Binding-site contacts:
Ligand atom N1 contacts residue ASP289 of chain 1.A at 3.3 Å.
Ligand atom C5' contacts residue MG1 of chain 1.B at 3.6 Å.
Ligand atom O1G contacts residue HIS232 of chain 1.A at 3.3 Å.
Ligand atom O2B contacts residue MG1 of chain 1.B at 1.9 Å.
Ligand atom C5 contacts residue TRP340 of chain 1.A at 3.4 Å (hydrophobic).
Ligand atom PA contacts residue ZN1 of chain 1.E at 3.4 Å.
Ligand atom O1A contacts residue ZN1 of chain 1.E at 3.5 Å.
Ligand atom O5' contacts residue ASP235 of chain 1.A at 3.5 Å (salt-bridge).
Ligand atom PA contacts residue MG1 of chain 1.B at 3.2 Å.
Ligand atom O2G contacts residue ASP233 of chain 1.A at 2.7 Å (salt-bridge).
Ligand atom O2A contacts residue MG1 of chain 1.B at 1.9 Å.
Ligand atom O2A contacts residue ZN1 of chain 1.E at 2.5 Å.
Ligand atom O2' contacts residue GLY339 of chain 1.A at 3.1 Å (h-bond).
Ligand atom C3A contacts residue MG1 of chain 1.B at 3.6 Å.
Ligand atom O1B contacts residue GLY223 of chain 1.A at 3.6 Å.
Ligand atom O2B contacts residue GLY222 of chain 1.A at 3.4 Å.
Ligand atom O5' contacts residue ZN1 of chain 1.E at 3.7 Å.
Ligand atom O2' contacts residue GLU347 of chain 1.A at 3.7 Å.
Ligand atom C8 contacts residue TRP340 of chain 1.A at 3.4 Å (hydrophobic).
Ligand atom O1B contacts residue ARG226 of chain 1.A at 2.8 Å (salt-bridge).
Ligand atom C1' contacts residue GLY339 of chain 1.A at 3.7 Å.
Ligand atom C2 contacts residue ASN364 of chain 1.A at 3.4 Å.
Ligand atom O4' contacts residue TRP340 of chain 1.A at 3.1 Å (h-bond).
Ligand atom N9 contacts residue TRP340 of chain 1.A at 3.7 Å.
Ligand atom PB contacts residue GLY223 of chain 1.A at 3.7 Å.
Ligand atom C4' contacts residue TRP340 of chain 1.A at 3.4 Å (hydrophobic).
Ligand atom O2G contacts residue MG1 of chain 1.B at 2.0 Å.
Ligand atom N7 contacts residue TRP340 of chain 1.A at 3.5 Å.
Ligand atom O3G contacts residue GLY231 of chain 1.A at 3.3 Å.
Ligand atom PB contacts residue MG1 of chain 1.B at 3.1 Å.
Ligand atom O2' contacts residue GLY342 of chain 1.A at 3.4 Å.
Ligand atom O3G contacts residue HIS232 of chain 1.A at 3.0 Å (h-bond).
Ligand atom O2A contacts residue ASP235 of chain 1.A at 2.8 Å (salt-bridge).
Ligand atom O3B contacts residue MG1 of chain 1.B at 3.7 Å.
Ligand atom O2B contacts residue ASP235 of chain 1.A at 3.7 Å.
Ligand atom C2 contacts residue ASP289 of chain 1.A at 3.6 Å.
Ligand atom C5' contacts residue ASP235 of chain 1.A at 3.1 Å.
Ligand atom O2A contacts residue ASP233 of chain 1.A at 2.9 Å (salt-bridge).
Ligand atom PG contacts residue MG1 of chain 1.B at 3.4 Å.
Ligand atom O2B contacts residue GLY223 of chain 1.A at 3.1 Å (h-bond).

This protein binds this small molecule.
Small molecule (SMILES): Nc1ncnc2c1ncn2[C@@H]1O[C@H](CO[P](=O)(O)C[P](=O)(O)OP(=O)(O)O)[C@@H](O)[C@H]1O

Sequence of chain 1.A:
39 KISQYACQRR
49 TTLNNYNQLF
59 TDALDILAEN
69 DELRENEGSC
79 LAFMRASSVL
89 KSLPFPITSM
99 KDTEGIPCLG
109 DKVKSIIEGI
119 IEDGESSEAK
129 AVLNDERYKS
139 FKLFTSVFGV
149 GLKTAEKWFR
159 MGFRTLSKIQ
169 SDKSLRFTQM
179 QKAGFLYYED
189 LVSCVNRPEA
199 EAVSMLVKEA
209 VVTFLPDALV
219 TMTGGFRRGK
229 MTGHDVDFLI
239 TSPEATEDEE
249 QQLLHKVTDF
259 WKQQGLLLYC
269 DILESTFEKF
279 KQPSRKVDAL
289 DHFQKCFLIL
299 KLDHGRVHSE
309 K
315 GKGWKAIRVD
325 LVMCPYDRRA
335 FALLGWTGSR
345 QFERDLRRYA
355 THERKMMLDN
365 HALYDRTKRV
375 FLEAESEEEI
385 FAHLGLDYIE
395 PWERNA